Sequence of chain 13.C:
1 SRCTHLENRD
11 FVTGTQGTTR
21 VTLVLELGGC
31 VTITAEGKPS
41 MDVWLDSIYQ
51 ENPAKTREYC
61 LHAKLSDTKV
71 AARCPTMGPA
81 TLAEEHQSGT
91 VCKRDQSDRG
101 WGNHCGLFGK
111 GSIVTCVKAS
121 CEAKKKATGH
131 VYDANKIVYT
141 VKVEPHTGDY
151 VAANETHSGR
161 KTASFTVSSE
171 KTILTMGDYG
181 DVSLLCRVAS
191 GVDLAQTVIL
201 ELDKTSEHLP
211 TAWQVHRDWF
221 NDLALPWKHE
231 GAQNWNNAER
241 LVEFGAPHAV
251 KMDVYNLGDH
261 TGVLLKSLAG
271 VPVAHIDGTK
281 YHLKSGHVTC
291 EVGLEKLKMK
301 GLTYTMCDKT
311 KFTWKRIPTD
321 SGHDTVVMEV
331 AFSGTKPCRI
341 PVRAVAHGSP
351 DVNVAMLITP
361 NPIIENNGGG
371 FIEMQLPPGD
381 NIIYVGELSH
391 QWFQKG

Sequence of chain 13.A:
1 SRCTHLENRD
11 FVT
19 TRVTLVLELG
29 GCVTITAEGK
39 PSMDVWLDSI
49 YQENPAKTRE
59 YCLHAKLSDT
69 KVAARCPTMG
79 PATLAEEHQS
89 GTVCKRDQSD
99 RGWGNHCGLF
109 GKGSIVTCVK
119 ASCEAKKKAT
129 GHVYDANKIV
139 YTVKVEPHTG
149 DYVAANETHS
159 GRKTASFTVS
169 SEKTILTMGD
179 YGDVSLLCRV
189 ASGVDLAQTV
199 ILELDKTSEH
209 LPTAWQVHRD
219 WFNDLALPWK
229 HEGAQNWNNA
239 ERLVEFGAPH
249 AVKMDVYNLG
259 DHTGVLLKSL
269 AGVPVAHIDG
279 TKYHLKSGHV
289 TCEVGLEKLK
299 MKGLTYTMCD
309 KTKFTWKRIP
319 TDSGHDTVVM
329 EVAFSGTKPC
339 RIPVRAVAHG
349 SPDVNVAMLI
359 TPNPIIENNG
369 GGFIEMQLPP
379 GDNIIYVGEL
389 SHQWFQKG

Binding-site contacts:
Ligand atom C2 contacts residue ASN154 of chain 13.C at 2.4 Å.
Ligand atom C7 contacts residue GLU155 of chain 13.C at 3.9 Å.
Ligand atom O3 contacts residue GLU155 of chain 13.C at 4.3 Å.
Ligand atom N2 contacts residue ASN154 of chain 13.C at 2.9 Å (h-bond).
Ligand atom C1 contacts residue ASN154 of chain 13.C at 1.4 Å.
Ligand atom O5 contacts residue ASN154 of chain 13.C at 2.3 Å (h-bond).
Ligand atom C5 contacts residue ASN154 of chain 13.C at 3.6 Å.
Ligand atom C8 contacts residue ASN154 of chain 13.C at 3.6 Å.
Ligand atom O7 contacts residue ASN154 of chain 13.C at 3.2 Å (h-bond).
Ligand atom N2 contacts residue GLU155 of chain 13.C at 3.0 Å (salt-bridge).
Ligand atom C7 contacts residue ASN154 of chain 13.C at 3.3 Å.
Ligand atom C6 contacts residue HIS104 of chain 13.A at 4.0 Å.
Ligand atom C5 contacts residue HIS104 of chain 13.A at 3.6 Å.
Ligand atom C1 contacts residue HIS104 of chain 13.A at 3.4 Å.
Ligand atom C3 contacts residue GLU155 of chain 13.C at 3.7 Å.
Ligand atom C3 contacts residue ASN154 of chain 13.C at 3.7 Å.
Ligand atom C4 contacts residue ASN154 of chain 13.C at 4.2 Å.
Ligand atom O5 contacts residue HIS104 of chain 13.A at 3.1 Å (h-bond).
Ligand atom C8 contacts residue GLU155 of chain 13.C at 3.8 Å.
Ligand atom C1 contacts residue GLU155 of chain 13.C at 3.9 Å.
Ligand atom C2 contacts residue GLU155 of chain 13.C at 3.7 Å.

A small-molecule ligand and the protein it binds are described below.
Small molecule (SMILES): CC(=O)N[C@@H]1[C@@H](O)[C@H](O)[C@@H](CO)O[C@H]1O